Sequence of chain 1.A:
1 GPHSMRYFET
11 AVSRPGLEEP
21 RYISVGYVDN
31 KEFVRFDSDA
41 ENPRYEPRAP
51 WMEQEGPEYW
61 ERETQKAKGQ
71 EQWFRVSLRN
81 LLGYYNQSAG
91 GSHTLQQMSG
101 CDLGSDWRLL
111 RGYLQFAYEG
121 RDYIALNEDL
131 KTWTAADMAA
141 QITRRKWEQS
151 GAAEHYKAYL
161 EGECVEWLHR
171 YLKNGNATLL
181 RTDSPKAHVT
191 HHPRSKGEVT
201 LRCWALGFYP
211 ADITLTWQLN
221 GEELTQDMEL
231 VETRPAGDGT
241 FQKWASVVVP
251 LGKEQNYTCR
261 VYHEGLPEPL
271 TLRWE

A protein and the small-molecule ligand that binds it are described below.
Small molecule (SMILES): CSCC[C@H](NC(=O)[C@@H](NC(=O)[C@H](CCC(=O)O)NC(=O)[C@H](CCSC)NC(=O)[C@H](CC(N)=O)NC(=O)[C@H](CCC(=O)O)NC(=O)[C@H](CC(=O)O)NC(=O)[C@H](CO)NC(=O)[C@H](C)N)[C@@H](C)O)C(=O)O

Binding-site contacts:
Ligand atom N contacts residue GLU63 of chain 1.A at 3.4 Å (salt-bridge).
Ligand atom CG contacts residue GLN97 of chain 1.A at 3.3 Å.
Ligand atom O contacts residue ASN80 of chain 1.A at 2.6 Å (h-bond).
Ligand atom O contacts residue TRP73 of chain 1.A at 3.3 Å (h-bond).
Ligand atom OG contacts residue TYR45 of chain 1.A at 3.1 Å (h-bond).
Ligand atom ND2 contacts residue GLN97 of chain 1.A at 2.6 Å (h-bond).
Ligand atom C contacts residue TYR84 of chain 1.A at 3.2 Å (hydrophobic).
Ligand atom OG1 contacts residue TRP73 of chain 1.A at 3.4 Å (h-bond).
Ligand atom C contacts residue LYS146 of chain 1.A at 3.3 Å.
Ligand atom O contacts residue TYR159 of chain 1.A at 2.6 Å (h-bond).
Ligand atom ND2 contacts residue GLN70 of chain 1.A at 3.1 Å (h-bond).
Ligand atom N contacts residue TYR7 of chain 1.A at 2.8 Å (h-bond).
Ligand atom O contacts residue LYS146 of chain 1.A at 2.7 Å (salt-bridge).
Ligand atom O contacts residue LYS66 of chain 1.A at 2.7 Å (salt-bridge).
Ligand atom O contacts residue LYS146 of chain 1.A at 2.9 Å (salt-bridge).
Ligand atom CB contacts residue HIS155 of chain 1.A at 3.3 Å.
Ligand atom CG contacts residue GLN70 of chain 1.A at 3.3 Å.
Ligand atom N contacts residue SER77 of chain 1.A at 3.2 Å (h-bond).
Ligand atom OXT contacts residue THR143 of chain 1.A at 2.6 Å (h-bond).
Ligand atom OD1 contacts residue GLN97 of chain 1.A at 3.1 Å (h-bond).
Ligand atom C contacts residue LYS146 of chain 1.A at 3.2 Å.
Ligand atom N contacts residue TYR156 of chain 1.A at 3.4 Å (h-bond).
Ligand atom OXT contacts residue TYR84 of chain 1.A at 2.7 Å (h-bond).
Ligand atom O contacts residue TYR84 of chain 1.A at 3.1 Å (h-bond).
Ligand atom N contacts residue GLN70 of chain 1.A at 3.0 Å (h-bond).
Ligand atom O contacts residue HIS155 of chain 1.A at 3.0 Å (h-bond).
Ligand atom CG2 contacts residue LYS146 of chain 1.A at 3.3 Å.
Ligand atom CA contacts residue TYR7 of chain 1.A at 3.1 Å (hydrophobic).
Ligand atom O contacts residue TRP73 of chain 1.A at 2.9 Å (h-bond).
Ligand atom CA contacts residue TYR156 of chain 1.A at 3.4 Å (hydrophobic).
Ligand atom N contacts residue TYR171 of chain 1.A at 2.7 Å (h-bond).
Ligand atom OG1 contacts residue SER77 of chain 1.A at 3.1 Å (h-bond).
Ligand atom CE contacts residue SER150 of chain 1.A at 3.4 Å.
Ligand atom OE1 contacts residue LYS66 of chain 1.A at 3.4 Å.
Ligand atom O contacts residue TRP147 of chain 1.A at 2.8 Å (h-bond).
Ligand atom OE1 contacts residue SER150 of chain 1.A at 3.2 Å (h-bond).
Ligand atom C contacts residue TRP73 of chain 1.A at 3.3 Å (hydrophobic).
Ligand atom CB contacts residue TYR156 of chain 1.A at 3.1 Å (hydrophobic).
Ligand atom ND2 contacts residue TRP73 of chain 1.A at 3.3 Å.
Ligand atom N contacts residue TYR7 of chain 1.A at 3.3 Å (h-bond).